Sequence of chain 41.C:
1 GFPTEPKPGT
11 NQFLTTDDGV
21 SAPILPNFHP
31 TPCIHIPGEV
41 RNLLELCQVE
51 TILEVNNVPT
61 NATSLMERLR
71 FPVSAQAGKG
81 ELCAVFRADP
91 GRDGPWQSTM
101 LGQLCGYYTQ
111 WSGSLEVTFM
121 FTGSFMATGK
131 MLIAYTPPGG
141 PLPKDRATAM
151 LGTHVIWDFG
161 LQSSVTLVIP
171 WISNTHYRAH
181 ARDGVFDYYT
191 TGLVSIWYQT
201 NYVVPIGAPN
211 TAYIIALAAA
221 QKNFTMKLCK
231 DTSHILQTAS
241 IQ

Binding-site contacts:
Ligand atom O1A contacts residue ASN228 of chain 45.A at 3.7 Å.
Ligand atom C4C contacts residue VAL192 of chain 45.A at 3.5 Å (hydrophobic).
Ligand atom C2C contacts residue VAL192 of chain 45.A at 3.7 Å (hydrophobic).
Ligand atom C4B contacts residue ASN228 of chain 45.A at 4.0 Å.
Ligand atom C2A contacts residue TRP203 of chain 45.A at 3.6 Å (hydrophobic).
Ligand atom C5C contacts residue ILE111 of chain 45.A at 3.7 Å (hydrophobic).
Ligand atom C4B contacts residue TRP203 of chain 45.A at 3.6 Å (hydrophobic).
Ligand atom N3A contacts residue ASP112 of chain 45.A at 2.8 Å (salt-bridge).
Ligand atom N2 contacts residue PHE233 of chain 45.A at 3.8 Å.
Ligand atom C31 contacts residue VAL179 of chain 45.A at 3.5 Å (hydrophobic).
Ligand atom O1 contacts residue PHE233 of chain 45.A at 3.1 Å.
Ligand atom C4 contacts residue ILE24 of chain 45.C at 4.0 Å (hydrophobic).
Ligand atom C5B contacts residue ILE113 of chain 45.A at 3.5 Å (hydrophobic).
Ligand atom C4A contacts residue ASP112 of chain 45.A at 3.0 Å.
Ligand atom C31 contacts residue PRO177 of chain 45.A at 3.9 Å (hydrophobic).
Ligand atom C3 contacts residue PHE155 of chain 45.A at 4.0 Å (hydrophobic).
Ligand atom O1A contacts residue TRP203 of chain 45.A at 3.3 Å.
Ligand atom O1 contacts residue PHE155 of chain 45.A at 3.5 Å.
Ligand atom C31 contacts residue ILE24 of chain 45.C at 3.6 Å (hydrophobic).
Ligand atom C5 contacts residue PHE155 of chain 45.A at 3.9 Å (hydrophobic).
Ligand atom C2B contacts residue TYR201 of chain 45.A at 3.4 Å (hydrophobic).
Ligand atom C5 contacts residue PHE233 of chain 45.A at 3.9 Å (hydrophobic).
Ligand atom O1B contacts residue TYR201 of chain 45.A at 3.4 Å.
Ligand atom C3B contacts residue TRP203 of chain 45.A at 3.2 Å (hydrophobic).
Ligand atom C3B contacts residue ASN228 of chain 45.A at 4.0 Å.
Ligand atom C3C contacts residue PHE135 of chain 45.A at 3.8 Å (hydrophobic).
Ligand atom N2 contacts residue PHE155 of chain 45.A at 3.6 Å.
Ligand atom C6C contacts residue TYR201 of chain 45.A at 4.0 Å (hydrophobic).
Ligand atom C5C contacts residue PHE135 of chain 45.A at 3.5 Å (hydrophobic).
Ligand atom O1B contacts residue MET230 of chain 45.A at 4.0 Å.
Ligand atom C2B contacts residue TRP203 of chain 45.A at 4.1 Å (hydrophobic).
Ligand atom C4 contacts residue VAL190 of chain 45.A at 3.8 Å (hydrophobic).
Ligand atom C4C contacts residue PHE135 of chain 45.A at 3.7 Å (hydrophobic).
Ligand atom N3A contacts residue ILE113 of chain 45.A at 3.7 Å.
Ligand atom C7C contacts residue MET230 of chain 45.A at 4.0 Å (hydrophobic).
Ligand atom C5B contacts residue ASP112 of chain 45.A at 3.9 Å.
Ligand atom C5B contacts residue ILE111 of chain 45.A at 4.0 Å (hydrophobic).
Ligand atom C4A contacts residue THR114 of chain 45.A at 3.6 Å.
Ligand atom C6B contacts residue ILE113 of chain 45.A at 4.0 Å (hydrophobic).
Ligand atom C5A contacts residue ASN228 of chain 45.A at 4.0 Å.

This protein binds this small molecule.
Small molecule (SMILES): Cc1cc(CCCCCCCOc2ccc(C3=NCCO3)cc2)on1

Sequence of chain 45.C:
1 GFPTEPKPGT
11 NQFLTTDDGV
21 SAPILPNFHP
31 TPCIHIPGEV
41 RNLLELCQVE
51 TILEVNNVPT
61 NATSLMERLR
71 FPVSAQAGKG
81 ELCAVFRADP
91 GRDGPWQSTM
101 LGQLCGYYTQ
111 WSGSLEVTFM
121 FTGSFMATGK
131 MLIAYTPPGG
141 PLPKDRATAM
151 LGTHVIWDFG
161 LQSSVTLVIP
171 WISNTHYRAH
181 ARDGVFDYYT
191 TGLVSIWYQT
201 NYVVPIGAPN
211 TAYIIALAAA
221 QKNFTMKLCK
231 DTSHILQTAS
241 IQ

Sequence of chain 45.A:
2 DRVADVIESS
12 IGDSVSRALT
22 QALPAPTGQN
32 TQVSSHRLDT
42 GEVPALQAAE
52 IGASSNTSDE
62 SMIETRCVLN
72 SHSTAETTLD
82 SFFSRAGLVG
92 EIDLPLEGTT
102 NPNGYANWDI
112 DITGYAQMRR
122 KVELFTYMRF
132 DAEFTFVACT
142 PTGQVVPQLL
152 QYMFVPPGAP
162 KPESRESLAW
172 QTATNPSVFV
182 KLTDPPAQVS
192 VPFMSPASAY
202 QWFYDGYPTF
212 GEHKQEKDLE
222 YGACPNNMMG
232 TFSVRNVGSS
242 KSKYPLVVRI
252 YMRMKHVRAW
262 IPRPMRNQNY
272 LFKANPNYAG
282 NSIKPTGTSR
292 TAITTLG